The protein below binds the small molecule below.
Small molecule (SMILES): Cc1cc(OCC(=O)O)cc(C)c1Cc1ccc(O)c(Cc2ccccc2)c1

Sequence of chain 1.A:
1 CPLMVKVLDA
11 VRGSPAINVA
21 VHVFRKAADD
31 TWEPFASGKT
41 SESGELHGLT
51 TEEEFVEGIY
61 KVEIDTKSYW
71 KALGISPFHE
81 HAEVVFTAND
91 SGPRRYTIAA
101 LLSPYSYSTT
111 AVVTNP

Sequence of chain 2.A:
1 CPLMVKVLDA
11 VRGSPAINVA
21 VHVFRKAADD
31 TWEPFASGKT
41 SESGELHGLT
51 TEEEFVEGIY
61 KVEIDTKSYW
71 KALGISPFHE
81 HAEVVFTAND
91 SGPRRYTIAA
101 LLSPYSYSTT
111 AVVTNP

Binding-site contacts:
Ligand atom CBA contacts residue G241 of chain 2.C at 1.1 Å.
Ligand atom OAU contacts residue LYS6 of chain 1.A at 3.6 Å (salt-bridge).
Ligand atom CAZ contacts residue G241 of chain 2.C at 1.2 Å.
Ligand atom CAP contacts residue G241 of chain 2.C at 0.7 Å.
Ligand atom CAS contacts residue G241 of chain 2.C at 3.6 Å.
Ligand atom OBC contacts residue G241 of chain 2.C at 1.1 Å.
Ligand atom CAT contacts residue GLU45 of chain 1.A at 3.1 Å.
Ligand atom CAW contacts residue LYS6 of chain 1.A at 3.3 Å.
Ligand atom CAD contacts residue LEU101 of chain 1.A at 3.6 Å (hydrophobic).
Ligand atom CBB contacts residue G241 of chain 2.C at 0.6 Å.
Ligand atom CAO contacts residue G241 of chain 2.C at 1.2 Å.
Ligand atom CAM contacts residue G241 of chain 2.C at 1.4 Å.
Ligand atom CAQ contacts residue G241 of chain 2.C at 1.1 Å.
Ligand atom CAZ contacts residue ALA99 of chain 1.A at 3.4 Å (hydrophobic).
Ligand atom CAV contacts residue G241 of chain 2.C at 2.2 Å.
Ligand atom CAC contacts residue SER108 of chain 2.A at 3.2 Å.
Ligand atom CAX contacts residue G241 of chain 2.C at 0.4 Å.
Ligand atom CAG contacts residue G241 of chain 2.C at 1.2 Å.
Ligand atom OAU contacts residue GLU45 of chain 1.A at 2.8 Å (salt-bridge).
Ligand atom CAB contacts residue G241 of chain 2.C at 3.0 Å.
Ligand atom CAV contacts residue LYS6 of chain 1.A at 3.5 Å.
Ligand atom CAH contacts residue G241 of chain 2.C at 0.5 Å.
Ligand atom CBA contacts residue ALA99 of chain 1.A at 3.6 Å (hydrophobic).
Ligand atom OAU contacts residue G241 of chain 2.C at 3.1 Å.
Ligand atom CAW contacts residue G241 of chain 2.C at 1.6 Å.
Ligand atom CAD contacts residue G241 of chain 2.C at 1.2 Å.
Ligand atom CAY contacts residue G241 of chain 2.C at 1.2 Å.
Ligand atom CAF contacts residue G241 of chain 2.C at 1.6 Å.
Ligand atom CAK contacts residue G241 of chain 2.C at 0.4 Å.
Ligand atom CAC contacts residue LEU101 of chain 1.A at 3.5 Å (hydrophobic).
Ligand atom CAL contacts residue G241 of chain 2.C at 0.3 Å.
Ligand atom OAI contacts residue G241 of chain 2.C at 2.9 Å.
Ligand atom CAB contacts residue SER108 of chain 2.A at 3.6 Å.
Ligand atom CAN contacts residue G241 of chain 2.C at 0.1 Å.
Ligand atom CAT contacts residue MET4 of chain 1.A at 3.3 Å (hydrophobic).
Ligand atom CAE contacts residue G241 of chain 2.C at 0.6 Å.
Ligand atom CAT contacts residue G241 of chain 2.C at 3.5 Å.
Ligand atom CAC contacts residue G241 of chain 2.C at 2.5 Å.
Ligand atom CAS contacts residue MET4 of chain 1.A at 3.5 Å (hydrophobic).
Ligand atom CAJ contacts residue G241 of chain 2.C at 1.4 Å.

Sequence of chain 2.B:
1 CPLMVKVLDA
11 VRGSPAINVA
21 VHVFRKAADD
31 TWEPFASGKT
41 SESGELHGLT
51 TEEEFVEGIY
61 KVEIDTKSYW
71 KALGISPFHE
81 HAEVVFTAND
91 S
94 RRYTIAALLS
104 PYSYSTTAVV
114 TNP